Sequence of chain 1.C:
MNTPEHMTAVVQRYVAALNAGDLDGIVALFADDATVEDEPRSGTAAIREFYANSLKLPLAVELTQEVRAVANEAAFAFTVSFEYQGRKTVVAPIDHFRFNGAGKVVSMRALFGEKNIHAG

Binding-site contacts:
Ligand atom C11 contacts residue VAL84 of chain 1.C at 3.9 Å (hydrophobic).
Ligand atom O26 contacts residue ASP99 of chain 1.C at 2.9 Å (salt-bridge).
Ligand atom C1 contacts residue PHE86 of chain 1.C at 4.0 Å (hydrophobic).
Ligand atom C25 contacts residue TYR14 of chain 1.C at 3.3 Å (hydrophobic).
Ligand atom C6 contacts residue VAL95 of chain 1.C at 3.6 Å (hydrophobic).
Ligand atom C5 contacts residue PHE116 of chain 1.C at 3.5 Å (hydrophobic).
Ligand atom C19 contacts residue PHE116 of chain 1.C at 3.8 Å (hydrophobic).
Ligand atom C27 contacts residue ALA114 of chain 1.C at 4.3 Å (hydrophobic).
Ligand atom C25 contacts residue LEU18 of chain 1.C at 3.9 Å (hydrophobic).
Ligand atom C26 contacts residue ASP99 of chain 1.C at 4.0 Å.
Ligand atom C5 contacts residue VAL95 of chain 1.C at 3.8 Å (hydrophobic).
Ligand atom C12 contacts residue VAL84 of chain 1.C at 4.0 Å (hydrophobic).
Ligand atom O1 contacts residue PHE86 of chain 1.C at 3.7 Å.
Ligand atom C25 contacts residue TYR55 of chain 1.C at 3.9 Å (hydrophobic).
Ligand atom C11 contacts residue LEU63 of chain 1.C at 4.4 Å (hydrophobic).
Ligand atom C27 contacts residue PHE54 of chain 1.C at 3.9 Å (hydrophobic).
Ligand atom C18 contacts residue PRO97 of chain 1.C at 3.9 Å (hydrophobic).
Ligand atom O26 contacts residue TYR14 of chain 1.C at 2.5 Å (h-bond).
Ligand atom C18 contacts residue ASP99 of chain 1.C at 4.2 Å.
Ligand atom C26 contacts residue TYR14 of chain 1.C at 3.2 Å (hydrophobic).
Ligand atom O1 contacts residue VAL95 of chain 1.C at 4.0 Å.
Ligand atom C24 contacts residue SER58 of chain 1.C at 4.0 Å.
Ligand atom C18 contacts residue VAL84 of chain 1.C at 4.3 Å (hydrophobic).
Ligand atom C2 contacts residue VAL95 of chain 1.C at 4.2 Å (hydrophobic).
Ligand atom C6 contacts residue ILE121 of chain 1.C at 4.2 Å (hydrophobic).
Ligand atom C16 contacts residue VAL84 of chain 1.C at 4.0 Å (hydrophobic).
Ligand atom C19 contacts residue PRO97 of chain 1.C at 3.9 Å (hydrophobic).
Ligand atom C10 contacts residue VAL84 of chain 1.C at 4.3 Å (hydrophobic).
Ligand atom C6 contacts residue PHE116 of chain 1.C at 3.6 Å (hydrophobic).
Ligand atom C10 contacts residue PHE86 of chain 1.C at 4.1 Å (hydrophobic).
Ligand atom C18 contacts residue ALA114 of chain 1.C at 4.0 Å (hydrophobic).
Ligand atom C27 contacts residue ASP38 of chain 1.C at 3.7 Å.
Ligand atom O26 contacts residue MET112 of chain 1.C at 3.6 Å.
Ligand atom C18 contacts residue PHE82 of chain 1.C at 3.8 Å (hydrophobic).
Ligand atom O1 contacts residue ILE121 of chain 1.C at 4.2 Å.
Ligand atom O26 contacts residue PHE82 of chain 1.C at 4.1 Å.
Ligand atom C1 contacts residue VAL95 of chain 1.C at 3.7 Å (hydrophobic).
Ligand atom C2 contacts residue PHE86 of chain 1.C at 3.3 Å (hydrophobic).
Ligand atom C3 contacts residue PHE86 of chain 1.C at 4.0 Å (hydrophobic).
Ligand atom C13 contacts residue VAL84 of chain 1.C at 4.3 Å (hydrophobic).

The protein below binds the small molecule below.
Small molecule (SMILES): C[C@]12CCc3c(ccc4cc(O)ccc34)[C@@H]1CCC2=O